Binding-site contacts:
Ligand atom C12 contacts residue GLY51 of chain 1.Z at 3.5 Å.
Ligand atom O3 contacts residue GLY51 of chain 1.Z at 3.2 Å (h-bond).
Ligand atom C2 contacts residue ALA81 of chain 1.L at 3.4 Å (hydrophobic).
Ligand atom C5 contacts residue GLY114 of chain 1.X at 4.0 Å.
Ligand atom C1 contacts residue GLY114 of chain 1.X at 3.8 Å.
Ligand atom S contacts residue GLY114 of chain 1.X at 4.2 Å.
Ligand atom C2 contacts residue GLY113 of chain 1.X at 3.7 Å.
Ligand atom C13 contacts residue GLY51 of chain 1.Z at 3.4 Å.
Ligand atom C14 contacts residue GLY56 of chain 1.Z at 4.1 Å.
Ligand atom O1 contacts residue GLY114 of chain 1.X at 3.4 Å (h-bond).
Ligand atom C2 contacts residue ALA82 of chain 1.L at 4.0 Å (hydrophobic).
Ligand atom C11 contacts residue GLY51 of chain 1.Z at 4.2 Å.
Ligand atom C10 contacts residue GLY114 of chain 1.X at 3.5 Å.
Ligand atom C1 contacts residue GLY113 of chain 1.X at 3.7 Å.
Ligand atom C10 contacts residue GLY113 of chain 1.X at 4.2 Å.
Ligand atom C3 contacts residue PHE84 of chain 1.L at 3.9 Å (hydrophobic).
Ligand atom C3 contacts residue GLY113 of chain 1.X at 4.2 Å.
Ligand atom C16 contacts residue ALA82 of chain 1.L at 3.9 Å (hydrophobic).
Ligand atom C4 contacts residue PHE24 of chain 1.L at 4.2 Å (hydrophobic).
Ligand atom O1 contacts residue GLU50 of chain 1.Z at 3.8 Å.
Ligand atom C8 contacts residue GLY114 of chain 1.X at 4.0 Å.
Ligand atom C13 contacts residue GLU50 of chain 1.Z at 3.9 Å.
Ligand atom C4 contacts residue HIS21 of chain 1.L at 4.1 Å.
Ligand atom C15 contacts residue ALA82 of chain 1.L at 4.1 Å (hydrophobic).
Ligand atom C14 contacts residue GLY51 of chain 1.Z at 4.2 Å.
Ligand atom O3 contacts residue GLU50 of chain 1.Z at 4.0 Å.
Ligand atom C13 contacts residue GLY56 of chain 1.Z at 3.5 Å.
Ligand atom C14 contacts residue VAL55 of chain 1.Z at 3.6 Å (hydrophobic).
Ligand atom C4 contacts residue PHE84 of chain 1.L at 4.2 Å (hydrophobic).
Ligand atom C7 contacts residue GLY114 of chain 1.X at 4.3 Å.
Ligand atom C12 contacts residue GLU50 of chain 1.Z at 3.6 Å.
Ligand atom C3 contacts residue PHE24 of chain 1.L at 3.9 Å (hydrophobic).
Ligand atom C3 contacts residue ALA81 of chain 1.L at 3.1 Å (hydrophobic).
Ligand atom C9 contacts residue GLY114 of chain 1.X at 3.7 Å.
Ligand atom C6 contacts residue HIS21 of chain 1.L at 3.7 Å.
Ligand atom N contacts residue GLY113 of chain 1.X at 4.1 Å.
Ligand atom C7 contacts residue HIS21 of chain 1.L at 4.0 Å.
Ligand atom C15 contacts residue ALA81 of chain 1.L at 4.0 Å (hydrophobic).
Ligand atom N contacts residue GLY114 of chain 1.X at 4.2 Å.
Ligand atom C16 contacts residue ALA81 of chain 1.L at 3.6 Å (hydrophobic).

Sequence of chain 1.Z:
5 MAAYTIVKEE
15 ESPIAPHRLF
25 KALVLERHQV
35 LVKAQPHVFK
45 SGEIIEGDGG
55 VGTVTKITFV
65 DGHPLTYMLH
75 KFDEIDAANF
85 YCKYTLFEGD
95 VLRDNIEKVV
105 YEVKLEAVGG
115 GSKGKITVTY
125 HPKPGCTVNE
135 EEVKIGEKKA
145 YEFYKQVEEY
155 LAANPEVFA

Sequence of chain 1.X:
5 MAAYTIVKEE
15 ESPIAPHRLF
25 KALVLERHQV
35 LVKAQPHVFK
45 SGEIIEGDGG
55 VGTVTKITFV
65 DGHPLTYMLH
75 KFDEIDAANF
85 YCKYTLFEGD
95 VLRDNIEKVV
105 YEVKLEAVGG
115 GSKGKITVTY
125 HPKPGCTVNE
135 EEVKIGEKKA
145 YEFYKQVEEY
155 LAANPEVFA

Sequence of chain 1.L:
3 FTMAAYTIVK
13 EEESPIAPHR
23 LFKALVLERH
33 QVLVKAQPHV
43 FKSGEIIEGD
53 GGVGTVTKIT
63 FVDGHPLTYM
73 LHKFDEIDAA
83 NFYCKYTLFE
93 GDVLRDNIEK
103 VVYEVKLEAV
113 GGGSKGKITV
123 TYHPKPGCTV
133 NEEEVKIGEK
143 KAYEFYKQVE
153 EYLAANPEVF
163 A

The small molecule below binds the protein below.
Small molecule (SMILES): O=S(=O)(O)c1cccc2cccc(Nc3ccccc3)c12